Binding-site contacts:
Ligand atom C7 contacts residue ASN103 of chain 1.I at 3.2 Å.
Ligand atom C1 contacts residue LYS117 of chain 1.I at 4.3 Å.
Ligand atom C6 contacts residue GLY114 of chain 1.I at 3.8 Å.
Ligand atom C4 contacts residue ASN103 of chain 1.I at 4.4 Å.
Ligand atom C1 contacts residue ASN103 of chain 1.I at 1.5 Å.
Ligand atom O5 contacts residue ASN103 of chain 1.I at 2.5 Å (h-bond).
Ligand atom C3 contacts residue ASN103 of chain 1.I at 3.9 Å.
Ligand atom O5 contacts residue GLY114 of chain 1.I at 4.1 Å.
Ligand atom C8 contacts residue ASN103 of chain 1.I at 4.3 Å.
Ligand atom C5 contacts residue ASN103 of chain 1.I at 3.8 Å.
Ligand atom O6 contacts residue ARG113 of chain 1.I at 3.0 Å (salt-bridge).
Ligand atom N2 contacts residue ASN103 of chain 1.I at 2.9 Å (h-bond).
Ligand atom O6 contacts residue GLY114 of chain 1.I at 3.6 Å.
Ligand atom C6 contacts residue ARG113 of chain 1.I at 3.7 Å.
Ligand atom C2 contacts residue ASN103 of chain 1.I at 2.5 Å.
Ligand atom O5 contacts residue LYS117 of chain 1.I at 4.3 Å.
Ligand atom O7 contacts residue ASN103 of chain 1.I at 3.1 Å (h-bond).

This protein binds this small molecule.
Small molecule (SMILES): CC(=O)N[C@@H]1[C@@H](O)[C@H](O)[C@@H](CO)O[C@H]1O

Sequence of chain 1.I:
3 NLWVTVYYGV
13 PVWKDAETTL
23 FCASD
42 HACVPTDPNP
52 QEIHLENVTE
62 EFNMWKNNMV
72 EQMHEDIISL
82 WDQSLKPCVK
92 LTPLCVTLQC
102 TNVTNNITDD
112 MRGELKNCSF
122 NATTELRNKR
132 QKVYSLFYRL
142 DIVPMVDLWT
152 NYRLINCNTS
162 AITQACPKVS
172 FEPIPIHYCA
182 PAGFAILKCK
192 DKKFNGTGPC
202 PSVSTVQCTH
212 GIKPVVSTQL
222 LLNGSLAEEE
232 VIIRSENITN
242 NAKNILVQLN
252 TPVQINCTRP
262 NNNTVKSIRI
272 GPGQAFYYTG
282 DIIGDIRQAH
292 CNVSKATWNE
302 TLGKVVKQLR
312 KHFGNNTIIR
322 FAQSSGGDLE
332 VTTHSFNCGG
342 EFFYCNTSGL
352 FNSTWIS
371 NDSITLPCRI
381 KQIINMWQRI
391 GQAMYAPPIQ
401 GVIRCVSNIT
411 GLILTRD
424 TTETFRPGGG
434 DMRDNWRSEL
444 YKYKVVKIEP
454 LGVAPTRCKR